This small molecule binds to this protein.
Small molecule (SMILES): CC(=O)N[C@H]1[C@H](O[C@H]2[C@H](O)[C@@H](NC(C)=O)CO[C@@H]2CO)O[C@H](CO)[C@@H](O)[C@@H]1O

Sequence of chain 1.C:
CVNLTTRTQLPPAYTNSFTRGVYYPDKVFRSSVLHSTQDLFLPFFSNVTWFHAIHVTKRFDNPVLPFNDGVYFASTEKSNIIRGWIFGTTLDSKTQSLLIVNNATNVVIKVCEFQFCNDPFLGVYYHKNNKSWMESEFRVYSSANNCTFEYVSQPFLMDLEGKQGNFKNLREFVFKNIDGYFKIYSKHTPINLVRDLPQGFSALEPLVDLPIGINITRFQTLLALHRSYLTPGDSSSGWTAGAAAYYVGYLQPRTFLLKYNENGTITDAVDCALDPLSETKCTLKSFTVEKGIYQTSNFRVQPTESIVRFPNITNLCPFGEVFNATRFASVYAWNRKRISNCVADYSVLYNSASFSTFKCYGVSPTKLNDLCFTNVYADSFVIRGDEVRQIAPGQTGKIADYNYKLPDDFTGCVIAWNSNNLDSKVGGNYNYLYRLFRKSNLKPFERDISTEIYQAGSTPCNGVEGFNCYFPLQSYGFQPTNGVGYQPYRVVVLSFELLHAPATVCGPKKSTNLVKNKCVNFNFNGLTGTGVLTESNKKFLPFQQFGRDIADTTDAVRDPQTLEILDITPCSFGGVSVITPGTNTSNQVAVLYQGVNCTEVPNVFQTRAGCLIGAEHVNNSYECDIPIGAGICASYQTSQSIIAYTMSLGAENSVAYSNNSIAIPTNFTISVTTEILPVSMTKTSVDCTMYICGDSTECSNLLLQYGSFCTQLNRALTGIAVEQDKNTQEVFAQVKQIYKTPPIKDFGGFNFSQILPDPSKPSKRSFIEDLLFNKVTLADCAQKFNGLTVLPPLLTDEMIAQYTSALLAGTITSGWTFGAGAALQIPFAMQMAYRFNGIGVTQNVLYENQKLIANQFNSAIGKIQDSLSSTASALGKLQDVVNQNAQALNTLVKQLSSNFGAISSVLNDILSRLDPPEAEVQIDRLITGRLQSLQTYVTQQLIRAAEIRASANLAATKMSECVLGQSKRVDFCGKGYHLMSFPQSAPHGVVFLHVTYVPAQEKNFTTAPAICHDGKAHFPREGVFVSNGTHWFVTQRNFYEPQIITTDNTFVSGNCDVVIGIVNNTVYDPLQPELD

Binding-site contacts:
Ligand atom C8 contacts residue ASN329 of chain 1.C at 4.1 Å.
Ligand atom C1 contacts residue ASN329 of chain 1.C at 1.5 Å.
Ligand atom O7 contacts residue GLY325 of chain 1.C at 3.1 Å.
Ligand atom N2 contacts residue ASN329 of chain 1.C at 2.7 Å (h-bond).
Ligand atom C8 contacts residue GLY325 of chain 1.C at 3.6 Å.
Ligand atom C2 contacts residue ASN329 of chain 1.C at 2.5 Å.
Ligand atom O7 contacts residue ASN329 of chain 1.C at 3.9 Å.
Ligand atom C3 contacts residue ASN329 of chain 1.C at 3.8 Å.
Ligand atom C5 contacts residue ASN329 of chain 1.C at 3.6 Å.
Ligand atom O7 contacts residue GLU326 of chain 1.C at 3.9 Å.
Ligand atom C7 contacts residue ASN329 of chain 1.C at 3.3 Å.
Ligand atom C4 contacts residue ASN329 of chain 1.C at 4.1 Å.
Ligand atom O5 contacts residue ASN329 of chain 1.C at 2.3 Å (h-bond).
Ligand atom C7 contacts residue GLY325 of chain 1.C at 3.7 Å.
Ligand atom N2 contacts residue GLY325 of chain 1.C at 4.5 Å.